This protein binds this small molecule.
Small molecule (SMILES): CC(=O)N[C@@H]1[C@@H](O)[C@H](O)[C@@H](CO)O[C@H]1O

Binding-site contacts:
Ligand atom C6 contacts residue TYR28 of chain 1.B at 4.1 Å (hydrophobic).
Ligand atom O5 contacts residue ASN61 of chain 1.B at 2.3 Å (h-bond).
Ligand atom N2 contacts residue ASN61 of chain 1.B at 2.9 Å (h-bond).
Ligand atom C7 contacts residue ASN61 of chain 1.B at 3.9 Å.
Ligand atom C1 contacts residue TYR28 of chain 1.B at 4.0 Å (hydrophobic).
Ligand atom C5 contacts residue ASN61 of chain 1.B at 3.6 Å.
Ligand atom C2 contacts residue ASN61 of chain 1.B at 2.5 Å.
Ligand atom C8 contacts residue PHE59 of chain 1.B at 4.5 Å (hydrophobic).
Ligand atom C8 contacts residue ASN61 of chain 1.B at 4.1 Å.
Ligand atom C3 contacts residue ASN61 of chain 1.B at 3.8 Å.
Ligand atom O5 contacts residue TYR28 of chain 1.B at 4.0 Å.
Ligand atom C1 contacts residue ASN61 of chain 1.B at 1.4 Å.
Ligand atom O6 contacts residue TYR28 of chain 1.B at 3.3 Å.
Ligand atom C5 contacts residue TYR28 of chain 1.B at 4.0 Å (hydrophobic).
Ligand atom C4 contacts residue ASN61 of chain 1.B at 4.2 Å.

Sequence of chain 1.B:
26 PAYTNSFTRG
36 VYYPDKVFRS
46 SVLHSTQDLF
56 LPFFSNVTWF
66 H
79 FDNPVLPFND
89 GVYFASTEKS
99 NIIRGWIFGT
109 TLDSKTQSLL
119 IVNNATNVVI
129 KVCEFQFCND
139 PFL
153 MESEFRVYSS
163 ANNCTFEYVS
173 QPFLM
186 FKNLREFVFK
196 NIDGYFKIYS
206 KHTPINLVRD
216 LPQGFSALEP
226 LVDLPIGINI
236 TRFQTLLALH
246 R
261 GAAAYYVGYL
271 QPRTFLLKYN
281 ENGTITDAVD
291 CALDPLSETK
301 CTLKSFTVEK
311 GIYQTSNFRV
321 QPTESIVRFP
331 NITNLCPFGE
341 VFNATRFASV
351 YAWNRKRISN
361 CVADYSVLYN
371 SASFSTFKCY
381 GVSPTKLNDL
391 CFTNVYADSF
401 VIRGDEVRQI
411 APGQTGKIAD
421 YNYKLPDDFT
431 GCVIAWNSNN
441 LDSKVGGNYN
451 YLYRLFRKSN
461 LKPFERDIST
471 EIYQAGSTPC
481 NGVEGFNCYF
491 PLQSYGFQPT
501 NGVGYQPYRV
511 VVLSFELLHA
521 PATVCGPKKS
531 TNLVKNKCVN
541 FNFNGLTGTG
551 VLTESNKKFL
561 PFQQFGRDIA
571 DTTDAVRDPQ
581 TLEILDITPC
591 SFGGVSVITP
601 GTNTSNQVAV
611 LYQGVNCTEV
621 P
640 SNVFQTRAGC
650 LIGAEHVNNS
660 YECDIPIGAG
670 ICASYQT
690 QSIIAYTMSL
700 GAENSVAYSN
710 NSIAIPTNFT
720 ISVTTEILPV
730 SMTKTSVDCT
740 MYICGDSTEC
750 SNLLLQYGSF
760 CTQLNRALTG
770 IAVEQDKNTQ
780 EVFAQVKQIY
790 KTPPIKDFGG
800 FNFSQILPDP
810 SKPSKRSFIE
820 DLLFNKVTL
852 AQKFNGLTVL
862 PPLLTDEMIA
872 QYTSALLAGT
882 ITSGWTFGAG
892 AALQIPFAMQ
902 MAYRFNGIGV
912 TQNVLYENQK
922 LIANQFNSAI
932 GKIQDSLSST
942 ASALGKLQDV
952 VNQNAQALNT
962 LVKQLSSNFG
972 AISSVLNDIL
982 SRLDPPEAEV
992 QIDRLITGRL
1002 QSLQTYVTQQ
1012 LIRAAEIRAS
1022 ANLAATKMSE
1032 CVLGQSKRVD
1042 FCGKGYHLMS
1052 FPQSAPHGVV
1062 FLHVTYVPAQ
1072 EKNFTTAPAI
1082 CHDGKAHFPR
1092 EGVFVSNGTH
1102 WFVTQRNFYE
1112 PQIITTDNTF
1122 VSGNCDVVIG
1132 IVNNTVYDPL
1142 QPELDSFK